Binding-site contacts:
Ligand atom C8 contacts residue SER23 of chain 2.C at 4.0 Å.
Ligand atom C6 contacts residue HIS6 of chain 2.C at 4.1 Å.
Ligand atom C1 contacts residue ASN22 of chain 2.C at 1.4 Å.
Ligand atom C8 contacts residue ASN22 of chain 2.C at 4.0 Å.
Ligand atom C2 contacts residue ASN22 of chain 2.C at 2.5 Å.
Ligand atom C4 contacts residue ASN22 of chain 2.C at 4.3 Å.
Ligand atom C3 contacts residue ASN22 of chain 2.C at 3.8 Å.
Ligand atom C5 contacts residue ASN22 of chain 2.C at 3.7 Å.
Ligand atom C8 contacts residue THR24 of chain 2.C at 4.1 Å.
Ligand atom O5 contacts residue HIS6 of chain 2.C at 3.8 Å.
Ligand atom C7 contacts residue ASN22 of chain 2.C at 3.3 Å.
Ligand atom N2 contacts residue ASN22 of chain 2.C at 2.9 Å (h-bond).
Ligand atom O6 contacts residue HIS6 of chain 2.C at 3.7 Å.
Ligand atom O5 contacts residue ASN22 of chain 2.C at 2.4 Å (h-bond).
Ligand atom O7 contacts residue ASN22 of chain 2.C at 3.2 Å (h-bond).

Sequence of chain 2.C:
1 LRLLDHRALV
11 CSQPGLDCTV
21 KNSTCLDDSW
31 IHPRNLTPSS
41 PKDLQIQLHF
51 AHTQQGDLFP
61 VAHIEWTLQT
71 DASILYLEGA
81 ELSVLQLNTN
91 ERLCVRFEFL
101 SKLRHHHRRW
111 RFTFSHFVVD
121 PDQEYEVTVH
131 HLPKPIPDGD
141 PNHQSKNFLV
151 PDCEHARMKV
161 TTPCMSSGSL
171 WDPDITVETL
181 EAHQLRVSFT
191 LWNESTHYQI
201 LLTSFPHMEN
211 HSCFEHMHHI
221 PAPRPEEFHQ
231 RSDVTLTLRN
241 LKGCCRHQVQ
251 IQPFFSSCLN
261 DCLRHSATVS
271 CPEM

The protein below binds the small molecule below.
Small molecule (SMILES): CC(=O)N[C@@H]1[C@@H](O)[C@H](O)[C@@H](CO)O[C@H]1O